Binding-site contacts:
Ligand atom C09 contacts residue ASN93 of chain 1.I at 4.2 Å.
Ligand atom C08 contacts residue GLU121 of chain 1.J at 4.2 Å.
Ligand atom C04 contacts residue TYR165 of chain 1.J at 4.1 Å (hydrophobic).
Ligand atom N01 contacts residue PRO122 of chain 1.J at 3.6 Å.
Ligand atom C03 contacts residue TYR165 of chain 1.J at 4.2 Å (hydrophobic).
Ligand atom C12 contacts residue PHE178 of chain 1.J at 3.7 Å (hydrophobic).
Ligand atom N01 contacts residue PHE123 of chain 1.J at 4.2 Å.
Ligand atom N01 contacts residue TYR165 of chain 1.J at 4.0 Å.
Ligand atom C07 contacts residue TYR165 of chain 1.J at 3.3 Å (hydrophobic).
Ligand atom C08 contacts residue TYR165 of chain 1.J at 3.4 Å (hydrophobic).
Ligand atom C13 contacts residue TYR28 of chain 1.I at 4.2 Å (hydrophobic).
Ligand atom C04 contacts residue GLU121 of chain 1.J at 4.0 Å.
Ligand atom C07 contacts residue GLU121 of chain 1.J at 4.1 Å.
Ligand atom C10 contacts residue TYR28 of chain 1.I at 3.4 Å (hydrophobic).
Ligand atom C11 contacts residue TYR28 of chain 1.I at 4.0 Å (hydrophobic).
Ligand atom N01 contacts residue GLU121 of chain 1.J at 3.1 Å (salt-bridge).
Ligand atom C10 contacts residue ASN93 of chain 1.I at 4.5 Å.
Ligand atom C05 contacts residue TYR28 of chain 1.I at 3.9 Å (hydrophobic).
Ligand atom C12 contacts residue TYR165 of chain 1.J at 3.6 Å (hydrophobic).
Ligand atom C03 contacts residue TYR28 of chain 1.I at 4.2 Å (hydrophobic).
Ligand atom C04 contacts residue PHE123 of chain 1.J at 4.4 Å (hydrophobic).
Ligand atom C08 contacts residue TYR28 of chain 1.I at 4.2 Å (hydrophobic).
Ligand atom C11 contacts residue PHE123 of chain 1.J at 3.7 Å (hydrophobic).
Ligand atom C07 contacts residue PHE178 of chain 1.J at 4.1 Å (hydrophobic).
Ligand atom C06 contacts residue TYR165 of chain 1.J at 3.7 Å (hydrophobic).
Ligand atom C02 contacts residue TYR165 of chain 1.J at 3.9 Å (hydrophobic).
Ligand atom C05 contacts residue ASN93 of chain 1.I at 3.8 Å.
Ligand atom C11 contacts residue GLU67 of chain 1.J at 4.4 Å.
Ligand atom C12 contacts residue LEU168 of chain 1.J at 4.0 Å (hydrophobic).
Ligand atom N01 contacts residue GLU67 of chain 1.J at 4.3 Å.
Ligand atom C13 contacts residue TYR165 of chain 1.J at 4.2 Å (hydrophobic).

This small molecule binds to this protein.
Small molecule (SMILES): C[C@]12CC3CC(N)(C1)C[C@@](C)(C3)C2

Sequence of chain 1.I:
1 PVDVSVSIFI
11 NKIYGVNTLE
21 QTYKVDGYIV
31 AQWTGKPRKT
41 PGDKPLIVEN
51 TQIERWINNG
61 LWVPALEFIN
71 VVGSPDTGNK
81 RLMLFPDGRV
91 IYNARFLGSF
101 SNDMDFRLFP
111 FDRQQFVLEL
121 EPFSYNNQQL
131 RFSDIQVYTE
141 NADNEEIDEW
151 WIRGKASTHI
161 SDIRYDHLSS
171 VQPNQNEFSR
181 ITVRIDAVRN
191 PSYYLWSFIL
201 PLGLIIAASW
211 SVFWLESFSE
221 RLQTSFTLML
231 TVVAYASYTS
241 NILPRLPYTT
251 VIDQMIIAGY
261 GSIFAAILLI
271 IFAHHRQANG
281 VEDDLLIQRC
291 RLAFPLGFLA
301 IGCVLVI

Sequence of chain 1.J:
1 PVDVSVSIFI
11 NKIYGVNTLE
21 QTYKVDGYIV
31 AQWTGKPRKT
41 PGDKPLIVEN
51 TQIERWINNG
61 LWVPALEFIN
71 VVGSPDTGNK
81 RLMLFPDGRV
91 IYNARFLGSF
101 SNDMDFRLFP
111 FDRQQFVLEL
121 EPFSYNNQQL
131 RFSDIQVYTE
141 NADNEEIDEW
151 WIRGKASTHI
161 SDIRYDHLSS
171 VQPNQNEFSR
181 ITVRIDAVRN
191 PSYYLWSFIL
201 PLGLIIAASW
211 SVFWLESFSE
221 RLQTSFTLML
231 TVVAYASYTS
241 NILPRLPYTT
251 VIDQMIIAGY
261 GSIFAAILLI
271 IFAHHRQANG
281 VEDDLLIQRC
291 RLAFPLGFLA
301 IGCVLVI